The small molecule below binds the protein below.
Small molecule (SMILES): CC(=O)N[C@H]1[C@H](O[C@H]2[C@H](O)[C@@H](NC(C)=O)CO[C@@H]2CO[C@@H]2O[C@@H](C)[C@@H](O)[C@@H](O)[C@@H]2O)O[C@H](CO)[C@@H](O[C@@H]2O[C@H](CO[C@H]3O[C@H](CO)[C@@H](O)[C@H](O)[C@@H]3O[C@@H]3O[C@H](CO)[C@@H](O)[C@H](O)[C@H]3NC(C)=O)[C@@H](O)[C@H](O[C@H]3O[C@H](CO)[C@@H](O)[C@H](O)[C@@H]3O[C@@H]3O[C@H](CO)[C@@H](O)[C@H](O)[C@H]3NC(C)=O)[C@@H]2O)[C@@H]1O

Binding-site contacts:
Ligand atom C1 contacts residue PHE7 of chain 1.A at 3.5 Å (hydrophobic).
Ligand atom C6 contacts residue PHE5 of chain 1.A at 3.5 Å (hydrophobic).
Ligand atom C8 contacts residue ARG65 of chain 1.A at 3.3 Å.
Ligand atom C8 contacts residue ASN61 of chain 1.A at 3.8 Å.
Ligand atom C7 contacts residue ASP29 of chain 1.A at 3.7 Å.
Ligand atom C6 contacts residue ASN61 of chain 1.A at 3.6 Å.
Ligand atom O3 contacts residue LYS10 of chain 1.A at 3.8 Å.
Ligand atom C3 contacts residue ASP29 of chain 1.A at 3.6 Å.
Ligand atom C1 contacts residue THR63 of chain 1.A at 3.9 Å.
Ligand atom C2 contacts residue ASP29 of chain 1.A at 3.5 Å.
Ligand atom C3 contacts residue PHE5 of chain 1.A at 3.9 Å (hydrophobic).
Ligand atom C3 contacts residue ASN61 of chain 1.A at 3.8 Å.
Ligand atom C1 contacts residue ASN61 of chain 1.A at 1.4 Å.
Ligand atom C6 contacts residue THR24 of chain 1.A at 3.7 Å.
Ligand atom C6 contacts residue GLN59 of chain 1.A at 3.6 Å.
Ligand atom C5 contacts residue PHE7 of chain 1.A at 3.8 Å (hydrophobic).
Ligand atom O5 contacts residue GLN59 of chain 1.A at 3.8 Å.
Ligand atom C7 contacts residue ASN61 of chain 1.A at 3.5 Å.
Ligand atom O6 contacts residue PHE5 of chain 1.A at 3.8 Å.
Ligand atom C2 contacts residue ASN61 of chain 1.A at 2.4 Å.
Ligand atom O5 contacts residue ASN61 of chain 1.A at 2.4 Å (h-bond).
Ligand atom C4 contacts residue PHE5 of chain 1.A at 3.8 Å (hydrophobic).
Ligand atom O7 contacts residue ASP29 of chain 1.A at 3.8 Å.
Ligand atom C6 contacts residue PHE7 of chain 1.A at 3.5 Å (hydrophobic).
Ligand atom O7 contacts residue VAL26 of chain 1.A at 3.5 Å.
Ligand atom C7 contacts residue ARG65 of chain 1.A at 3.6 Å.
Ligand atom C1 contacts residue PHE5 of chain 1.A at 3.7 Å (hydrophobic).
Ligand atom C5 contacts residue ASN61 of chain 1.A at 3.7 Å.
Ligand atom C6 contacts residue TYR60 of chain 1.A at 3.7 Å (hydrophobic).
Ligand atom O7 contacts residue VAL28 of chain 1.A at 3.3 Å.
Ligand atom C2 contacts residue PHE7 of chain 1.A at 3.6 Å (hydrophobic).
Ligand atom C2 contacts residue PHE5 of chain 1.A at 3.5 Å (hydrophobic).
Ligand atom O5 contacts residue GLN59 of chain 1.A at 3.4 Å.
Ligand atom O7 contacts residue ARG65 of chain 1.A at 3.2 Å (salt-bridge).
Ligand atom O6 contacts residue PHE7 of chain 1.A at 3.4 Å.
Ligand atom O4 contacts residue VAL28 of chain 1.A at 3.4 Å.
Ligand atom N2 contacts residue ASN61 of chain 1.A at 2.9 Å (h-bond).
Ligand atom N2 contacts residue ASP29 of chain 1.A at 2.7 Å (salt-bridge).
Ligand atom C1 contacts residue GLN59 of chain 1.A at 3.8 Å.
Ligand atom C1 contacts residue ASP29 of chain 1.A at 3.8 Å.

Sequence of chain 1.A:
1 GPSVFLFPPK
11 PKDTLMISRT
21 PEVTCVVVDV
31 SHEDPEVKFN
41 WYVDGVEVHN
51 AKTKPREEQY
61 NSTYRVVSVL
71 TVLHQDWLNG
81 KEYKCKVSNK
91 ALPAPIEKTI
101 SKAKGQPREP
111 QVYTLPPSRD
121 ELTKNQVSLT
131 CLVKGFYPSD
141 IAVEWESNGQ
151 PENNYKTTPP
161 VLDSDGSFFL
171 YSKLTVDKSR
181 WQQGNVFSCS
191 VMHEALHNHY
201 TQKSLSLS